This protein binds this small molecule.
Small molecule (SMILES): CCS(=O)(=O)c1ccc(CC(=O)Nc2ccc(C(C)(C)C(=O)Nc3ccccc3)cc2)cc1

Sequence of chain 1.A:
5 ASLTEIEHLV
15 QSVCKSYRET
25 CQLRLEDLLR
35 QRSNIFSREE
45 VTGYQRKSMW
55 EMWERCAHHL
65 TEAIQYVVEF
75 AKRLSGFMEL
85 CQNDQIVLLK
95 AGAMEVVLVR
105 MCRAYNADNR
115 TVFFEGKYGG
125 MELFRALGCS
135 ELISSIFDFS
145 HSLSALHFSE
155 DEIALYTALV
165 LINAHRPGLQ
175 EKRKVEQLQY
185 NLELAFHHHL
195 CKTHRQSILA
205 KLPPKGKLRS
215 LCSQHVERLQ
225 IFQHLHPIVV

Binding-site contacts:
Ligand atom C27 contacts residue ILE140 of chain 1.A at 3.7 Å (hydrophobic).
Ligand atom O04 contacts residue ARG107 of chain 1.A at 3.3 Å (salt-bridge).
Ligand atom C32 contacts residue PHE117 of chain 1.A at 3.8 Å (hydrophobic).
Ligand atom O04 contacts residue ARG104 of chain 1.A at 3.7 Å.
Ligand atom C28 contacts residue MET98 of chain 1.A at 3.5 Å (hydrophobic).
Ligand atom C01 contacts residue ARG104 of chain 1.A at 3.6 Å.
Ligand atom C31 contacts residue EDO1 of chain 1.D at 3.6 Å.
Ligand atom N13 contacts residue PHE117 of chain 1.A at 2.9 Å (h-bond).
Ligand atom C19 contacts residue PHE117 of chain 1.A at 3.6 Å (hydrophobic).
Ligand atom C08 contacts residue GLN26 of chain 1.A at 3.7 Å.
Ligand atom O05 contacts residue GLN26 of chain 1.A at 3.7 Å.
Ligand atom C19 contacts residue PHE118 of chain 1.A at 3.8 Å (hydrophobic).
Ligand atom O05 contacts residue CYS25 of chain 1.A at 3.1 Å (h-bond).
Ligand atom O12 contacts residue HIS63 of chain 1.A at 3.4 Å.
Ligand atom C14 contacts residue MET105 of chain 1.A at 3.6 Å (hydrophobic).
Ligand atom C02 contacts residue GLN26 of chain 1.A at 3.5 Å.
Ligand atom C21 contacts residue PHE128 of chain 1.A at 3.7 Å (hydrophobic).
Ligand atom C11 contacts residue PHE117 of chain 1.A at 3.8 Å (hydrophobic).
Ligand atom C14 contacts residue PHE118 of chain 1.A at 3.6 Å (hydrophobic).
Ligand atom C01 contacts residue MET105 of chain 1.A at 3.5 Å (hydrophobic).
Ligand atom C26 contacts residue EDO1 of chain 1.D at 3.6 Å.
Ligand atom O24 contacts residue LEU64 of chain 1.A at 3.5 Å.
Ligand atom O05 contacts residue ARG107 of chain 1.A at 3.1 Å (salt-bridge).
Ligand atom C32 contacts residue ALA108 of chain 1.A at 3.7 Å (hydrophobic).
Ligand atom C30 contacts residue LEU102 of chain 1.A at 3.6 Å (hydrophobic).
Ligand atom C07 contacts residue GLN26 of chain 1.A at 3.5 Å.
Ligand atom C08 contacts residue LEU27 of chain 1.A at 3.8 Å (hydrophobic).
Ligand atom C33 contacts residue ALA108 of chain 1.A at 3.3 Å (hydrophobic).
Ligand atom N25 contacts residue EDO1 of chain 1.D at 3.0 Å (h-bond).
Ligand atom C27 contacts residue HIS219 of chain 1.A at 3.8 Å.
Ligand atom C31 contacts residue LEU64 of chain 1.A at 3.6 Å (hydrophobic).
Ligand atom C07 contacts residue LEU27 of chain 1.A at 3.6 Å (hydrophobic).
Ligand atom C14 contacts residue PHE117 of chain 1.A at 3.8 Å (hydrophobic).
Ligand atom C22 contacts residue EDO1 of chain 1.D at 3.8 Å.
Ligand atom C18 contacts residue EDO1 of chain 1.D at 3.5 Å.
Ligand atom C29 contacts residue MET98 of chain 1.A at 3.4 Å (hydrophobic).
Ligand atom C21 contacts residue CYS60 of chain 1.A at 3.5 Å (hydrophobic).
Ligand atom C10 contacts residue PHE117 of chain 1.A at 3.6 Å (hydrophobic).
Ligand atom O24 contacts residue HIS219 of chain 1.A at 3.3 Å (h-bond).
Ligand atom O05 contacts residue LEU27 of chain 1.A at 3.1 Å (h-bond).